Binding-site contacts:
Ligand atom PA contacts residue GLY162 of chain 1.F at 3.4 Å.
Ligand atom O3A contacts residue GLY162 of chain 1.F at 3.1 Å (h-bond).
Ligand atom O2A contacts residue VAL165 of chain 1.F at 2.9 Å (h-bond).
Ligand atom C8 contacts residue GLY162 of chain 1.F at 3.0 Å.
Ligand atom O3G contacts residue ALA159 of chain 1.F at 3.5 Å.
Ligand atom O1G contacts residue GLU189 of chain 1.F at 3.2 Å (salt-bridge).
Ligand atom C8 contacts residue VAL161 of chain 1.F at 3.4 Å (hydrophobic).
Ligand atom O2B contacts residue VAL161 of chain 1.F at 3.5 Å (h-bond).
Ligand atom O2A contacts residue GLY162 of chain 1.F at 3.2 Å.
Ligand atom O2G contacts residue ARG375 of chain 1.B at 2.9 Å (salt-bridge).
Ligand atom O1G contacts residue MG1 of chain 1.CA at 2.7 Å.
Ligand atom C4 contacts residue TYR345 of chain 1.F at 3.5 Å (hydrophobic).
Ligand atom C5 contacts residue TYR345 of chain 1.F at 3.1 Å (hydrophobic).
Ligand atom O4' contacts residue GLY160 of chain 1.F at 3.6 Å.
Ligand atom PB contacts residue LYS163 of chain 1.F at 3.6 Å.
Ligand atom O2A contacts residue LYS163 of chain 1.F at 3.5 Å (salt-bridge).
Ligand atom O5' contacts residue GLY162 of chain 1.F at 3.5 Å.
Ligand atom O2B contacts residue GLY160 of chain 1.F at 3.5 Å (h-bond).
Ligand atom O1G contacts residue ARG190 of chain 1.F at 3.5 Å (salt-bridge).
Ligand atom O1B contacts residue THR164 of chain 1.F at 3.0 Å (h-bond).
Ligand atom N3B contacts residue ARG375 of chain 1.B at 3.3 Å (salt-bridge).
Ligand atom PG contacts residue ARG375 of chain 1.B at 3.6 Å.
Ligand atom O2B contacts residue GLY158 of chain 1.F at 3.6 Å.
Ligand atom N6 contacts residue PRO346 of chain 1.F at 3.6 Å.
Ligand atom O2B contacts residue GLY162 of chain 1.F at 3.3 Å (h-bond).
Ligand atom O3A contacts residue GLY160 of chain 1.F at 3.4 Å.
Ligand atom N7 contacts residue TYR345 of chain 1.F at 3.5 Å.
Ligand atom O1G contacts residue THR164 of chain 1.F at 3.6 Å.
Ligand atom O2A contacts residue THR164 of chain 1.F at 3.2 Å (h-bond).
Ligand atom O3G contacts residue GLY160 of chain 1.F at 3.3 Å (h-bond).
Ligand atom O2G contacts residue ARG190 of chain 1.F at 2.6 Å (salt-bridge).
Ligand atom N3B contacts residue GLY160 of chain 1.F at 3.2 Å (h-bond).
Ligand atom O3G contacts residue LYS163 of chain 1.F at 2.5 Å (salt-bridge).
Ligand atom C6 contacts residue TYR345 of chain 1.F at 3.1 Å (hydrophobic).
Ligand atom PG contacts residue LYS163 of chain 1.F at 3.6 Å.
Ligand atom O2B contacts residue LYS163 of chain 1.F at 2.6 Å (salt-bridge).
Ligand atom N6 contacts residue TYR345 of chain 1.F at 3.0 Å.
Ligand atom N1 contacts residue TYR345 of chain 1.F at 3.2 Å.
Ligand atom O1B contacts residue LYS163 of chain 1.F at 3.5 Å (salt-bridge).
Ligand atom O1A contacts residue ARG375 of chain 1.B at 3.4 Å (salt-bridge).

Sequence of chain 1.F:
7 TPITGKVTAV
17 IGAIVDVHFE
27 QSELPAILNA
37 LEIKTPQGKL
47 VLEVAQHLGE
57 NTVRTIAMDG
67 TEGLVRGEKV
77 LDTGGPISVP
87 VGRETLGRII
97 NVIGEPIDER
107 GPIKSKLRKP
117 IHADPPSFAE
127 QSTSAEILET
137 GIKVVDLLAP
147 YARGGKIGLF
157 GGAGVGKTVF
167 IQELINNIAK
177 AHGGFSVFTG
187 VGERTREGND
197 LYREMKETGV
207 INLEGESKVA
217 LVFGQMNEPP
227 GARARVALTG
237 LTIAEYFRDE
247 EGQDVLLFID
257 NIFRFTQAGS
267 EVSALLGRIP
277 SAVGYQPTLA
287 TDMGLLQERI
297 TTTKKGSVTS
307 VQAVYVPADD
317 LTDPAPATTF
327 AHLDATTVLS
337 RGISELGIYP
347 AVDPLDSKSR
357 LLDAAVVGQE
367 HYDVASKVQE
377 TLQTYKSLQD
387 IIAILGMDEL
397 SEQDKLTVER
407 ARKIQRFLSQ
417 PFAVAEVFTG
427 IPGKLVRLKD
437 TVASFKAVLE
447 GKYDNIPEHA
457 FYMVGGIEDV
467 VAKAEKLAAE

This small molecule binds to this protein.
Small molecule (SMILES): Nc1ncnc2c1ncn2[C@@H]1O[C@H](CO[P](=O)(O)O[P](=O)(O)NP(=O)(O)O)[C@@H](O)[C@H]1O

Sequence of chain 1.B:
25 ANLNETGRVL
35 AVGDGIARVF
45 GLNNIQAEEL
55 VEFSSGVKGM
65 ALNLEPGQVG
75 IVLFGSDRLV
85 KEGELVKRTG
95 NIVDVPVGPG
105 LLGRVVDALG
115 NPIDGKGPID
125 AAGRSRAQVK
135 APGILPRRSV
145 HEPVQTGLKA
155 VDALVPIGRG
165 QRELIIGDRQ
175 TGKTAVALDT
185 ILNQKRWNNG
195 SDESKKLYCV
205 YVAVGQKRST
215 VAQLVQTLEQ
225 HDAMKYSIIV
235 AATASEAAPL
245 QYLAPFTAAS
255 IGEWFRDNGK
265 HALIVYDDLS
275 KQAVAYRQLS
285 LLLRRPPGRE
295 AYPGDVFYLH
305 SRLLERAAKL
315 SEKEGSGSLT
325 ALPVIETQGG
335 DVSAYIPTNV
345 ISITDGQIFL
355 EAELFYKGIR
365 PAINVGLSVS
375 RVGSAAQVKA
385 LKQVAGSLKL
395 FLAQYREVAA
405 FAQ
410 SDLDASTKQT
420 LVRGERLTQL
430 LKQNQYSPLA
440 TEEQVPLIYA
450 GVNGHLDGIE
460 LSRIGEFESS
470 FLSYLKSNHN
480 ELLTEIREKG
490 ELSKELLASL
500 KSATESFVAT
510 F